Binding-site contacts:
Ligand atom C3 contacts residue ASN165 of chain 1.A at 3.8 Å.
Ligand atom O7 contacts residue ASN165 of chain 1.A at 3.8 Å.
Ligand atom O5 contacts residue ASN164 of chain 1.A at 3.1 Å (h-bond).
Ligand atom O6 contacts residue ASN165 of chain 1.A at 4.0 Å.
Ligand atom C1 contacts residue GLU132 of chain 1.A at 3.5 Å.
Ligand atom O5 contacts residue ASN165 of chain 1.A at 2.4 Å (h-bond).
Ligand atom C4 contacts residue ASN165 of chain 1.A at 4.3 Å.
Ligand atom C2 contacts residue ASN165 of chain 1.A at 2.5 Å.
Ligand atom O6 contacts residue ASN164 of chain 1.A at 3.3 Å (h-bond).
Ligand atom C5 contacts residue ASN164 of chain 1.A at 3.7 Å.
Ligand atom C1 contacts residue ASN165 of chain 1.A at 1.4 Å.
Ligand atom C6 contacts residue ASN164 of chain 1.A at 3.5 Å.
Ligand atom O5 contacts residue GLU132 of chain 1.A at 4.1 Å.
Ligand atom C7 contacts residue ASN165 of chain 1.A at 3.5 Å.
Ligand atom C1 contacts residue ASN164 of chain 1.A at 4.0 Å.
Ligand atom C5 contacts residue ASN165 of chain 1.A at 3.7 Å.
Ligand atom N2 contacts residue ASN165 of chain 1.A at 2.9 Å (h-bond).

Sequence of chain 1.A:
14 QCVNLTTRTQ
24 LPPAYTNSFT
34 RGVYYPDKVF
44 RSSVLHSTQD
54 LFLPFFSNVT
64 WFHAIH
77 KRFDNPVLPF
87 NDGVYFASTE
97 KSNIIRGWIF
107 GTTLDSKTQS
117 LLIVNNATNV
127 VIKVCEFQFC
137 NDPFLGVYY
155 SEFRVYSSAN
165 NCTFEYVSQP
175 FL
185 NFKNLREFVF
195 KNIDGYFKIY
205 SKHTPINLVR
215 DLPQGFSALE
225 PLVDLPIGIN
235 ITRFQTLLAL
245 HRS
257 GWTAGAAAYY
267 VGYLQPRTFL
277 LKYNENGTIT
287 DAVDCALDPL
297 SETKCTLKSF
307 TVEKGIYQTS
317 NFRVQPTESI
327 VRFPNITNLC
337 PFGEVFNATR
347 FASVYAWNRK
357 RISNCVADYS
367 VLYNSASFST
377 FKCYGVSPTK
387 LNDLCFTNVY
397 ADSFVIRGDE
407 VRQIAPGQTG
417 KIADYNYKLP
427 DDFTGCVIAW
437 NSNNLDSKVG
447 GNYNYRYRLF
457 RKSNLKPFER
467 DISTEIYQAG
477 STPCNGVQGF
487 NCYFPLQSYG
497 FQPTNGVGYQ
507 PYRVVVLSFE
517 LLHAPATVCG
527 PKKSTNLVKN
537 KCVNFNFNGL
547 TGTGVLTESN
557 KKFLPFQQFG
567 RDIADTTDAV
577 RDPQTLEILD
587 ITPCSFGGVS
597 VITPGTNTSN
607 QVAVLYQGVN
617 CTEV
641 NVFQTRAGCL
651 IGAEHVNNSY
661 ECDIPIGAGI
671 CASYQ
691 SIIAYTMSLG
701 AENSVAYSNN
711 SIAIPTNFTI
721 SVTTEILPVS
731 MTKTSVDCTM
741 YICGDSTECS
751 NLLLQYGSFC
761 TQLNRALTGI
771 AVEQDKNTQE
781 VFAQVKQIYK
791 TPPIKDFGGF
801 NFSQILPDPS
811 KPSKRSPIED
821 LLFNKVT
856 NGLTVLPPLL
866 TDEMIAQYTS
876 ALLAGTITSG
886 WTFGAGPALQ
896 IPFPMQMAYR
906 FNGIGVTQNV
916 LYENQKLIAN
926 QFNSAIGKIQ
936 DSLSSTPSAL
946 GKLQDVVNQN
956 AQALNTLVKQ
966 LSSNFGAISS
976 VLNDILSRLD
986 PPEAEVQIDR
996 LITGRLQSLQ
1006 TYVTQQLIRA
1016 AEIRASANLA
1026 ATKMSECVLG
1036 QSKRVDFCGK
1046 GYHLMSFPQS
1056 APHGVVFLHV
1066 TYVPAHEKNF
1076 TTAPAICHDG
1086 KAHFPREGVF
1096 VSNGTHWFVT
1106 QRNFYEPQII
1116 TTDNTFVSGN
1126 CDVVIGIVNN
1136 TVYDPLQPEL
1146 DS

The protein below binds the small molecule below.
Small molecule (SMILES): CC(=O)N[C@@H]1[C@@H](O)[C@H](O)[C@@H](CO)O[C@H]1O